Sequence of chain 1.E:
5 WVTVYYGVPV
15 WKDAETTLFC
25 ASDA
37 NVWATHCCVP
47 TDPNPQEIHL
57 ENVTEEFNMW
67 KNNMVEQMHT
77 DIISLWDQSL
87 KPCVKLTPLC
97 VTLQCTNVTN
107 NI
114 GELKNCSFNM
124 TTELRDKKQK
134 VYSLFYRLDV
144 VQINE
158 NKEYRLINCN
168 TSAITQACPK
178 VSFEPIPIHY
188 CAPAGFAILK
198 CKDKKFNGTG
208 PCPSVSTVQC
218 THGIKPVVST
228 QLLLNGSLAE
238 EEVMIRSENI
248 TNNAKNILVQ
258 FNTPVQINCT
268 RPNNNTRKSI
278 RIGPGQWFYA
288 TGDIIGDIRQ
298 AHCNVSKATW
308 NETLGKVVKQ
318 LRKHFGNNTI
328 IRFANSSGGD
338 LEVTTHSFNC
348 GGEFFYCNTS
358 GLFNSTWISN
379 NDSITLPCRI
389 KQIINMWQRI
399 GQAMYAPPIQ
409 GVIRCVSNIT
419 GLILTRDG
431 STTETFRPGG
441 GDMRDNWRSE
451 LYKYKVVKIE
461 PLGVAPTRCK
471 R

Binding-site contacts:
Ligand atom O5 contacts residue ARG162 of chain 1.E at 3.0 Å (salt-bridge).
Ligand atom C6 contacts residue ARG162 of chain 1.E at 4.3 Å.
Ligand atom C1 contacts residue ASN167 of chain 1.E at 1.4 Å.
Ligand atom C2 contacts residue ASN167 of chain 1.E at 2.3 Å.
Ligand atom C7 contacts residue THR168 of chain 1.E at 3.6 Å.
Ligand atom C8 contacts residue TRP284 of chain 1.A at 4.3 Å (hydrophobic).
Ligand atom C8 contacts residue THR168 of chain 1.E at 3.5 Å.
Ligand atom C8 contacts residue ASN167 of chain 1.E at 3.4 Å.
Ligand atom C7 contacts residue ASN167 of chain 1.E at 3.4 Å.
Ligand atom C4 contacts residue ASN167 of chain 1.E at 4.1 Å.
Ligand atom N2 contacts residue THR168 of chain 1.E at 2.8 Å (h-bond).
Ligand atom N2 contacts residue ASN167 of chain 1.E at 2.7 Å (h-bond).
Ligand atom C1 contacts residue ARG162 of chain 1.E at 3.6 Å.
Ligand atom N2 contacts residue ARG278 of chain 1.A at 4.4 Å.
Ligand atom O7 contacts residue ARG278 of chain 1.A at 3.0 Å (salt-bridge).
Ligand atom O5 contacts residue ASN167 of chain 1.E at 2.4 Å (h-bond).
Ligand atom C8 contacts residue ARG278 of chain 1.A at 4.0 Å.
Ligand atom C1 contacts residue THR168 of chain 1.E at 3.6 Å.
Ligand atom C5 contacts residue ASN167 of chain 1.E at 3.7 Å.
Ligand atom C7 contacts residue ARG278 of chain 1.A at 3.6 Å.
Ligand atom C3 contacts residue THR168 of chain 1.E at 4.3 Å.
Ligand atom C5 contacts residue ARG162 of chain 1.E at 4.2 Å.
Ligand atom C2 contacts residue THR168 of chain 1.E at 3.7 Å.
Ligand atom C3 contacts residue ASN167 of chain 1.E at 3.6 Å.
Ligand atom O7 contacts residue ASN167 of chain 1.E at 3.7 Å.

Sequence of chain 1.A:
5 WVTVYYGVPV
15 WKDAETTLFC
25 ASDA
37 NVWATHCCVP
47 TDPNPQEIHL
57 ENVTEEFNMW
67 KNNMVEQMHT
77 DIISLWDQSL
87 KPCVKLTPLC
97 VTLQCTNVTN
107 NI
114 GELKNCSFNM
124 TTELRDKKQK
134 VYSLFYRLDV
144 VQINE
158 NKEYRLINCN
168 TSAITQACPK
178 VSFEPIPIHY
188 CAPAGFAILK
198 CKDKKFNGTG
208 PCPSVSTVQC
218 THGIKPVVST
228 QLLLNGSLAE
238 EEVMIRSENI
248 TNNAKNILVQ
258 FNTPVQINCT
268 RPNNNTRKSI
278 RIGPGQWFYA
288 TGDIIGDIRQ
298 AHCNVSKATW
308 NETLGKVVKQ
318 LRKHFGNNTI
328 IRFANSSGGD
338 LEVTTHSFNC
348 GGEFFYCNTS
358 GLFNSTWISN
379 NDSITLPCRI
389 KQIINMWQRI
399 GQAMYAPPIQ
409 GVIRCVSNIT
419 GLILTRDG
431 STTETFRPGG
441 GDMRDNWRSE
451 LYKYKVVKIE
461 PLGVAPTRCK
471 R

This protein binds this small molecule.
Small molecule (SMILES): CC(=O)N[C@@H]1[C@@H](O)[C@H](O)[C@@H](CO)O[C@H]1O